Sequence of chain 1.A:
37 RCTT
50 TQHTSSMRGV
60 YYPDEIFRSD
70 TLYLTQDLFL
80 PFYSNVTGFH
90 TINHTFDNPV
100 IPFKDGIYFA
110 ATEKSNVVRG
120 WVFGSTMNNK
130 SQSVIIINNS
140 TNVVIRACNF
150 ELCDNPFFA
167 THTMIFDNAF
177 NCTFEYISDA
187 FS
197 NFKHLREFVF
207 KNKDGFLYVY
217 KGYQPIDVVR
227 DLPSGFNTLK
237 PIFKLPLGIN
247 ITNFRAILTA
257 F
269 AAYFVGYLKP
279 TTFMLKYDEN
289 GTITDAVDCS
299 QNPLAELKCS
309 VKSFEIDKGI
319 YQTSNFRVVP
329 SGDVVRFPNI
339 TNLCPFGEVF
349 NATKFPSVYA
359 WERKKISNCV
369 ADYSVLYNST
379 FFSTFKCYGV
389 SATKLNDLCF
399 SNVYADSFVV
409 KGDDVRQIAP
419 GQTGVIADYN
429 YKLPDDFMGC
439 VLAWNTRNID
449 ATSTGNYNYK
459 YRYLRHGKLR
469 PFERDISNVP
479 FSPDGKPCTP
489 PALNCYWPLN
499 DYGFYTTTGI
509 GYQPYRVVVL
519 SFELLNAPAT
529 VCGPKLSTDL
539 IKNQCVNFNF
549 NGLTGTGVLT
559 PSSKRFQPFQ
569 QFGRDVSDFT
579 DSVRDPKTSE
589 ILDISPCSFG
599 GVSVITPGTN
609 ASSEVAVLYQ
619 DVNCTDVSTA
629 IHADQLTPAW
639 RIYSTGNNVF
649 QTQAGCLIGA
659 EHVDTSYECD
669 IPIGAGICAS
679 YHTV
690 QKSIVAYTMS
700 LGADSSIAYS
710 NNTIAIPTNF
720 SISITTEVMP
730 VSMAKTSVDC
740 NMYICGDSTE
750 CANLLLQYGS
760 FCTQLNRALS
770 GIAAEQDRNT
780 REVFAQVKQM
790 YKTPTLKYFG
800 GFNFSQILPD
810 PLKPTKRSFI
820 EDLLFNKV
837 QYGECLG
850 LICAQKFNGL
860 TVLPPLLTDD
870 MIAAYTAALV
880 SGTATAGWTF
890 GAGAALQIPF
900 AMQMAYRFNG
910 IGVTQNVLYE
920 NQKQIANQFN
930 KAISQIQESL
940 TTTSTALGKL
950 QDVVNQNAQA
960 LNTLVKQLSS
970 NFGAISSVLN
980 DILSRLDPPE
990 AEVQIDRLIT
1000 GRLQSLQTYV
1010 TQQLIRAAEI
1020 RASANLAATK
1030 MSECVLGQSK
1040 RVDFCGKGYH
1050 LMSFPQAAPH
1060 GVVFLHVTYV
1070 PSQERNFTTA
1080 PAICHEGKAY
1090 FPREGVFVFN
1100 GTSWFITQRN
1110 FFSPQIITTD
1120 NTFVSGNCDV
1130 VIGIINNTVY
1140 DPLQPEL

Binding-site contacts:
Ligand atom C3 contacts residue ASN92 of chain 1.A at 3.6 Å.
Ligand atom O5 contacts residue ASN92 of chain 1.A at 2.4 Å (h-bond).
Ligand atom C4 contacts residue ASN92 of chain 1.A at 4.1 Å.
Ligand atom C1 contacts residue ASN92 of chain 1.A at 1.4 Å.
Ligand atom C5 contacts residue ASN92 of chain 1.A at 3.7 Å.
Ligand atom C2 contacts residue ASN92 of chain 1.A at 2.4 Å.
Ligand atom N2 contacts residue ASN92 of chain 1.A at 2.8 Å (h-bond).
Ligand atom C7 contacts residue ASN92 of chain 1.A at 3.2 Å.
Ligand atom O7 contacts residue ASN92 of chain 1.A at 3.3 Å (h-bond).
Ligand atom C8 contacts residue ASN92 of chain 1.A at 3.9 Å.

This protein binds this small molecule.
Small molecule (SMILES): CC(=O)N[C@@H]1[C@@H](O)[C@H](O)[C@@H](CO)O[C@H]1O